Sequence of chain 1.A:
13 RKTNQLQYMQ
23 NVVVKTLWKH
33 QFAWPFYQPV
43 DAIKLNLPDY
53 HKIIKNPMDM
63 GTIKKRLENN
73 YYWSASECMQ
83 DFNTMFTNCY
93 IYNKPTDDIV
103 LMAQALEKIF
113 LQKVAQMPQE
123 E

Binding-site contacts:
Ligand atom BR contacts residue PRO37 of chain 1.A at 2.9 Å.
Ligand atom C05 contacts residue ASN95 of chain 1.A at 3.9 Å.
Ligand atom C06 contacts residue VAL42 of chain 1.A at 3.9 Å (hydrophobic).
Ligand atom N03 contacts residue LEU47 of chain 1.A at 4.2 Å.
Ligand atom C07 contacts residue CYS91 of chain 1.A at 4.2 Å (hydrophobic).
Ligand atom C08 contacts residue CYS91 of chain 1.A at 4.0 Å (hydrophobic).
Ligand atom C08 contacts residue TYR52 of chain 1.A at 3.5 Å (hydrophobic).
Ligand atom C06 contacts residue ILE101 of chain 1.A at 4.4 Å (hydrophobic).
Ligand atom C02 contacts residue VAL42 of chain 1.A at 4.2 Å (hydrophobic).
Ligand atom C05 contacts residue LEU49 of chain 1.A at 3.9 Å (hydrophobic).
Ligand atom C09 contacts residue ASN95 of chain 1.A at 3.2 Å.
Ligand atom C09 contacts residue CYS91 of chain 1.A at 4.3 Å (hydrophobic).
Ligand atom C09 contacts residue TYR94 of chain 1.A at 3.7 Å (hydrophobic).
Ligand atom C08 contacts residue ASN90 of chain 1.A at 4.4 Å.
Ligand atom N11 contacts residue TYR52 of chain 1.A at 2.7 Å (h-bond).
Ligand atom C07 contacts residue TYR52 of chain 1.A at 4.2 Å (hydrophobic).
Ligand atom C10 contacts residue ASN95 of chain 1.A at 3.0 Å.
Ligand atom C09 contacts residue ASN90 of chain 1.A at 4.5 Å.
Ligand atom N04 contacts residue LEU49 of chain 1.A at 4.0 Å.
Ligand atom N03 contacts residue ILE101 of chain 1.A at 4.2 Å.
Ligand atom C08 contacts residue VAL42 of chain 1.A at 4.0 Å (hydrophobic).
Ligand atom C02 contacts residue ILE101 of chain 1.A at 4.2 Å (hydrophobic).
Ligand atom C07 contacts residue VAL42 of chain 1.A at 3.4 Å (hydrophobic).
Ligand atom N11 contacts residue CYS91 of chain 1.A at 3.5 Å (h-bond).
Ligand atom C09 contacts residue TYR52 of chain 1.A at 3.5 Å (hydrophobic).
Ligand atom N11 contacts residue VAL42 of chain 1.A at 4.3 Å.
Ligand atom C10 contacts residue TYR94 of chain 1.A at 3.6 Å (hydrophobic).
Ligand atom N11 contacts residue ASN90 of chain 1.A at 3.5 Å (h-bond).
Ligand atom N04 contacts residue ILE101 of chain 1.A at 4.4 Å.
Ligand atom BR contacts residue VAL42 of chain 1.A at 4.2 Å.
Ligand atom C08 contacts residue ASN95 of chain 1.A at 4.1 Å.
Ligand atom C10 contacts residue TYR52 of chain 1.A at 4.3 Å (hydrophobic).
Ligand atom C10 contacts residue LEU49 of chain 1.A at 4.0 Å (hydrophobic).
Ligand atom C02 contacts residue LEU47 of chain 1.A at 4.4 Å (hydrophobic).

This small molecule binds to this protein.
Small molecule (SMILES): Nc1ccc2n[nH]c(Br)c2c1